Binding-site contacts:
Ligand atom C7 contacts residue ASN350 of chain 1.C at 3.2 Å.
Ligand atom O7 contacts residue ASN350 of chain 1.C at 3.1 Å (h-bond).
Ligand atom O5 contacts residue ASN350 of chain 1.C at 2.4 Å (h-bond).
Ligand atom O7 contacts residue THR335 of chain 1.C at 3.4 Å (h-bond).
Ligand atom O6 contacts residue ASN350 of chain 1.C at 4.5 Å.
Ligand atom O6 contacts residue ILE366 of chain 1.C at 4.5 Å.
Ligand atom C8 contacts residue ASN350 of chain 1.C at 4.4 Å.
Ligand atom C4 contacts residue ASN350 of chain 1.C at 4.2 Å.
Ligand atom C8 contacts residue ARG346 of chain 1.C at 4.1 Å.
Ligand atom C1 contacts residue ASN350 of chain 1.C at 1.4 Å.
Ligand atom C8 contacts residue THR335 of chain 1.C at 3.3 Å.
Ligand atom C7 contacts residue THR335 of chain 1.C at 3.6 Å.
Ligand atom C8 contacts residue ARG337 of chain 1.C at 4.1 Å.
Ligand atom C5 contacts residue ASN350 of chain 1.C at 3.7 Å.
Ligand atom C2 contacts residue ASN350 of chain 1.C at 2.5 Å.
Ligand atom C3 contacts residue ASN350 of chain 1.C at 3.8 Å.
Ligand atom C8 contacts residue PHE348 of chain 1.C at 3.6 Å (hydrophobic).
Ligand atom N2 contacts residue ASN350 of chain 1.C at 2.9 Å (h-bond).

This small molecule binds to this protein.
Small molecule (SMILES): CC(=O)N[C@@H]1[C@@H](O)[C@H](O)[C@@H](CO)O[C@H]1O

Sequence of chain 1.C:
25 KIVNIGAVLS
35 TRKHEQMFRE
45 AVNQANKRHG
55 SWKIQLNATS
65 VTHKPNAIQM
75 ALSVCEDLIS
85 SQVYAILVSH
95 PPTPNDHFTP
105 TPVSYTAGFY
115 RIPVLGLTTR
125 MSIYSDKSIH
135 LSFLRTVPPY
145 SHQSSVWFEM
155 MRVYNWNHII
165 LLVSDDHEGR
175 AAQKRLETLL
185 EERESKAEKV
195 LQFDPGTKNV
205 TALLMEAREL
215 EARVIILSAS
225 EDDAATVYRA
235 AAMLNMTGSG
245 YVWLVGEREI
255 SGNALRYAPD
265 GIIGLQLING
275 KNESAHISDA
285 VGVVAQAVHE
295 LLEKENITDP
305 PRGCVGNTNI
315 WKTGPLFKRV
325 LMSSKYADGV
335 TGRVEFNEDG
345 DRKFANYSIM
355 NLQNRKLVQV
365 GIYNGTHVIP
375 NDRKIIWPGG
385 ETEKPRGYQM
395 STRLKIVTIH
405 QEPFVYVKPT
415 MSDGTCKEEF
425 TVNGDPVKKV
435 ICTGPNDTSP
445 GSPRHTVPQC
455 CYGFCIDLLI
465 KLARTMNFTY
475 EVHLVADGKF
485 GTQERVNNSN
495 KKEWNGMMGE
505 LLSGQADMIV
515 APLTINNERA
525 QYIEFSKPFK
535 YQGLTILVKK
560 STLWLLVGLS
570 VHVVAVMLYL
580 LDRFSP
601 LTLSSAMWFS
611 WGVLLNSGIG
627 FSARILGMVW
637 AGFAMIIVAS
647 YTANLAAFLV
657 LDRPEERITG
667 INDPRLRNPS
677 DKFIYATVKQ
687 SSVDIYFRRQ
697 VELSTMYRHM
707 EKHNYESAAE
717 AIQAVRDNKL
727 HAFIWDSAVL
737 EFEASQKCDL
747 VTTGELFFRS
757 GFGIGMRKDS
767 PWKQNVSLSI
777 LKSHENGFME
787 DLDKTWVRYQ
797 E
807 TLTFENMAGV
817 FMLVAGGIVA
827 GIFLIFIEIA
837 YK